Sequence of chain 1.A:
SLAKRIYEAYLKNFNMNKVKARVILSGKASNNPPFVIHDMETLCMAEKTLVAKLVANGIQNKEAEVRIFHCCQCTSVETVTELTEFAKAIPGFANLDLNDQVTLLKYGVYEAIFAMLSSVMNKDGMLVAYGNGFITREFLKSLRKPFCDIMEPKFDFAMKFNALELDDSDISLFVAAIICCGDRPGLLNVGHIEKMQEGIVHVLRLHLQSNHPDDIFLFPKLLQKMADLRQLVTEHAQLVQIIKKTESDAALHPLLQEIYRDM

A protein and the small-molecule ligand that binds it are described below.
Small molecule (SMILES): Cc1cc(C(=O)O)c2c(C(C)C)nn(-c3ccc(Cl)cc3)c2n1

Binding-site contacts:
Ligand atom O16 contacts residue SER84 of chain 1.A at 2.8 Å (h-bond).
Ligand atom C14 contacts residue GLN81 of chain 1.A at 3.7 Å.
Ligand atom O15 contacts residue TYR118 of chain 1.A at 3.3 Å (h-bond).
Ligand atom C03 contacts residue SER84 of chain 1.A at 3.9 Å.
Ligand atom C09 contacts residue MET159 of chain 1.A at 3.8 Å (hydrophobic).
Ligand atom C02 contacts residue SER84 of chain 1.A at 3.5 Å.
Ligand atom CL contacts residue ILE76 of chain 1.A at 3.6 Å.
Ligand atom N05 contacts residue CYS80 of chain 1.A at 3.5 Å.
Ligand atom CL contacts residue PHE155 of chain 1.A at 3.8 Å.
Ligand atom C14 contacts residue LEU260 of chain 1.A at 3.7 Å (hydrophobic).
Ligand atom C19 contacts residue ILE76 of chain 1.A at 3.6 Å (hydrophobic).
Ligand atom O15 contacts residue HIS244 of chain 1.A at 2.6 Å (h-bond).
Ligand atom C17 contacts residue MET159 of chain 1.A at 3.8 Å (hydrophobic).
Ligand atom C13 contacts residue PHE77 of chain 1.A at 3.6 Å (hydrophobic).
Ligand atom C22 contacts residue ILE158 of chain 1.A at 3.7 Å (hydrophobic).
Ligand atom C10 contacts residue SER84 of chain 1.A at 3.7 Å.
Ligand atom O15 contacts residue TYR268 of chain 1.A at 2.6 Å (h-bond).
Ligand atom N08 contacts residue PHE77 of chain 1.A at 3.9 Å.
Ligand atom C09 contacts residue LEU125 of chain 1.A at 3.7 Å (hydrophobic).
Ligand atom C21 contacts residue PHE77 of chain 1.A at 3.7 Å (hydrophobic).
Ligand atom O16 contacts residue LEU264 of chain 1.A at 3.9 Å.
Ligand atom CL contacts residue LEU151 of chain 1.A at 3.3 Å.
Ligand atom C21 contacts residue GLU73 of chain 1.A at 3.7 Å.
Ligand atom N05 contacts residue MET159 of chain 1.A at 3.8 Å.
Ligand atom C23 contacts residue ILE158 of chain 1.A at 3.6 Å (hydrophobic).
Ligand atom C18 contacts residue MET159 of chain 1.A at 3.7 Å (hydrophobic).
Ligand atom O16 contacts residue TYR118 of chain 1.A at 2.5 Å (h-bond).
Ligand atom C21 contacts residue PHE155 of chain 1.A at 3.7 Å (hydrophobic).
Ligand atom C10 contacts residue TYR268 of chain 1.A at 3.7 Å (hydrophobic).
Ligand atom C14 contacts residue PHE77 of chain 1.A at 3.6 Å (hydrophobic).
Ligand atom C13 contacts residue VAL248 of chain 1.A at 3.8 Å (hydrophobic).
Ligand atom C22 contacts residue PHE77 of chain 1.A at 3.5 Å (hydrophobic).
Ligand atom C19 contacts residue PHE155 of chain 1.A at 3.9 Å (hydrophobic).
Ligand atom N08 contacts residue ILE158 of chain 1.A at 3.8 Å.
Ligand atom C10 contacts residue HIS244 of chain 1.A at 3.5 Å.
Ligand atom C06 contacts residue CYS80 of chain 1.A at 3.8 Å (hydrophobic).
Ligand atom C17 contacts residue ILE158 of chain 1.A at 3.5 Å (hydrophobic).
Ligand atom N12 contacts residue ILE158 of chain 1.A at 3.8 Å.
Ligand atom C03 contacts residue HIS244 of chain 1.A at 3.8 Å.
Ligand atom C10 contacts residue TYR118 of chain 1.A at 3.3 Å (hydrophobic).